Sequence of chain 1.C:
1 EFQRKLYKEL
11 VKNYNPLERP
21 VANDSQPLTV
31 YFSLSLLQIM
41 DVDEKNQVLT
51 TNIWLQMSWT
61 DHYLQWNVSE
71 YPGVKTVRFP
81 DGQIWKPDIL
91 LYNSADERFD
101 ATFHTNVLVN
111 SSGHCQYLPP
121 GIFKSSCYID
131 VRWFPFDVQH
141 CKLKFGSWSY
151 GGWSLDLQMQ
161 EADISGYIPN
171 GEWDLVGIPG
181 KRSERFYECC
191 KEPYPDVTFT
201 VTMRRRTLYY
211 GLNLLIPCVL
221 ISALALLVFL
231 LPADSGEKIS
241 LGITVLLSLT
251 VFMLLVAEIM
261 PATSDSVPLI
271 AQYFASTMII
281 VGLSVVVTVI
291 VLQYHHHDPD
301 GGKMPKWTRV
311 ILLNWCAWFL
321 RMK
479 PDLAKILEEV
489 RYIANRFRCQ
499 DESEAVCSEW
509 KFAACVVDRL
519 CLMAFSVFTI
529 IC

Binding-site contacts:
Ligand atom O7 contacts residue HIS114 of chain 1.C at 4.0 Å.
Ligand atom N2 contacts residue SER112 of chain 1.C at 3.2 Å (h-bond).
Ligand atom C6 contacts residue HIS114 of chain 1.C at 3.8 Å.
Ligand atom C3 contacts residue SER112 of chain 1.C at 4.1 Å.
Ligand atom O7 contacts residue SER111 of chain 1.C at 3.5 Å (h-bond).
Ligand atom C8 contacts residue ASN110 of chain 1.C at 3.5 Å.
Ligand atom C7 contacts residue HIS114 of chain 1.C at 4.0 Å.
Ligand atom C7 contacts residue SER112 of chain 1.C at 4.3 Å.
Ligand atom O4 contacts residue HIS114 of chain 1.C at 4.3 Å.
Ligand atom C1 contacts residue ASN110 of chain 1.C at 1.4 Å.
Ligand atom C7 contacts residue ASN110 of chain 1.C at 3.5 Å.
Ligand atom N2 contacts residue ASN110 of chain 1.C at 2.9 Å (h-bond).
Ligand atom O7 contacts residue SER112 of chain 1.C at 4.5 Å.
Ligand atom C7 contacts residue SER111 of chain 1.C at 4.2 Å.
Ligand atom C5 contacts residue ASN110 of chain 1.C at 3.6 Å.
Ligand atom O5 contacts residue HIS114 of chain 1.C at 3.6 Å.
Ligand atom O5 contacts residue ASN110 of chain 1.C at 2.4 Å (h-bond).
Ligand atom C5 contacts residue HIS114 of chain 1.C at 3.5 Å.
Ligand atom C2 contacts residue SER112 of chain 1.C at 3.8 Å.
Ligand atom C3 contacts residue ASN110 of chain 1.C at 3.8 Å.
Ligand atom C8 contacts residue HIS114 of chain 1.C at 3.7 Å.
Ligand atom C4 contacts residue ASN110 of chain 1.C at 4.2 Å.
Ligand atom C1 contacts residue HIS114 of chain 1.C at 3.8 Å.
Ligand atom C2 contacts residue ASN110 of chain 1.C at 2.4 Å.
Ligand atom C1 contacts residue SER112 of chain 1.C at 3.6 Å.

A small-molecule ligand and the protein it binds are described below.
Small molecule (SMILES): CC(=O)N[C@H]1[C@H](O[C@H]2[C@H](O)[C@@H](NC(C)=O)CO[C@@H]2CO)O[C@H](CO)[C@@H](O[C@@H]2O[C@H](CO)[C@@H](O)[C@H](O)[C@@H]2O)[C@@H]1O